Sequence of chain 42.A:
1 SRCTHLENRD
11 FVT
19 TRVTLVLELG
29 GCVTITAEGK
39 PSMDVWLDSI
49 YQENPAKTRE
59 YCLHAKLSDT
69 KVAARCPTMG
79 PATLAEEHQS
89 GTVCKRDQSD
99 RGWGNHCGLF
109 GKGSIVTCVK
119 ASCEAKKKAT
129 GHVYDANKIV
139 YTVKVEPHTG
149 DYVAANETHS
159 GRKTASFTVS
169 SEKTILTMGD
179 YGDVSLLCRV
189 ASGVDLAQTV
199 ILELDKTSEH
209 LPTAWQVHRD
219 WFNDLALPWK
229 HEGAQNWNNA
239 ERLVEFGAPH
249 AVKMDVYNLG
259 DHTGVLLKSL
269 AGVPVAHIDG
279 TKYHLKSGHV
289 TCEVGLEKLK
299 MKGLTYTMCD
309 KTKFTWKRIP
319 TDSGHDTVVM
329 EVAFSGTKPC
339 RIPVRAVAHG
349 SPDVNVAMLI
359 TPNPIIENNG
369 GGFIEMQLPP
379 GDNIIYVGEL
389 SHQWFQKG

Binding-site contacts:
Ligand atom N2 contacts residue GLU155 of chain 42.C at 3.0 Å (salt-bridge).
Ligand atom O5 contacts residue ASN154 of chain 42.C at 2.3 Å (h-bond).
Ligand atom O7 contacts residue ASN154 of chain 42.C at 3.2 Å (h-bond).
Ligand atom C5 contacts residue ASN154 of chain 42.C at 3.6 Å.
Ligand atom O3 contacts residue GLU155 of chain 42.C at 4.3 Å.
Ligand atom C7 contacts residue ASN154 of chain 42.C at 3.3 Å.
Ligand atom C6 contacts residue HIS104 of chain 42.A at 4.0 Å.
Ligand atom C2 contacts residue GLU155 of chain 42.C at 3.7 Å.
Ligand atom C8 contacts residue ASN154 of chain 42.C at 3.6 Å.
Ligand atom O5 contacts residue HIS104 of chain 42.A at 3.1 Å (h-bond).
Ligand atom C7 contacts residue GLU155 of chain 42.C at 3.9 Å.
Ligand atom C1 contacts residue HIS104 of chain 42.A at 3.4 Å.
Ligand atom N2 contacts residue ASN154 of chain 42.C at 2.9 Å (h-bond).
Ligand atom C3 contacts residue ASN154 of chain 42.C at 3.7 Å.
Ligand atom C3 contacts residue GLU155 of chain 42.C at 3.7 Å.
Ligand atom C4 contacts residue ASN154 of chain 42.C at 4.2 Å.
Ligand atom C2 contacts residue ASN154 of chain 42.C at 2.4 Å.
Ligand atom C1 contacts residue GLU155 of chain 42.C at 3.9 Å.
Ligand atom C8 contacts residue GLU155 of chain 42.C at 3.8 Å.
Ligand atom C5 contacts residue HIS104 of chain 42.A at 3.6 Å.
Ligand atom C1 contacts residue ASN154 of chain 42.C at 1.4 Å.

Sequence of chain 42.C:
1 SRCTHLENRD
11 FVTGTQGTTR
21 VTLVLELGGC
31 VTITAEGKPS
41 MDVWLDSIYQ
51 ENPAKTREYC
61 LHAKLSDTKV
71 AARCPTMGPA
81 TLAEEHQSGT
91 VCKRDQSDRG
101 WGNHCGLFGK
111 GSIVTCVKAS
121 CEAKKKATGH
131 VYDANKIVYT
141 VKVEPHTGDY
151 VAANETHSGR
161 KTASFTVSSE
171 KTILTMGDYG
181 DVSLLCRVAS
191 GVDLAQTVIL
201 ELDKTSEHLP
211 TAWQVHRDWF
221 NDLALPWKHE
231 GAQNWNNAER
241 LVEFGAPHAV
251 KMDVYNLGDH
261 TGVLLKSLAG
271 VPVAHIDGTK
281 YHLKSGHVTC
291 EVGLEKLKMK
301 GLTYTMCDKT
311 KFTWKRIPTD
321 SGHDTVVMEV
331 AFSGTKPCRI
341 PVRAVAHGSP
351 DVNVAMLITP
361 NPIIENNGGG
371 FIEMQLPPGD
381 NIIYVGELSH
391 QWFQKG

This protein binds this small molecule.
Small molecule (SMILES): CC(=O)N[C@@H]1[C@@H](O)[C@H](O)[C@@H](CO)O[C@H]1O